This small molecule binds to this protein.
Small molecule (SMILES): Nc1ccn([C@@H]2O[C@H](CO[P](=O)(O)O[C@H]3[C@@H](O)[C@H](n4cnc5c(N)ncnc54)O[C@@H]3CO[P](=O)(O)O[C@H]3[C@@H](O)[C@H](n4cnc5c(=O)nc(N)[nH]c54)O[C@@H]3CO[P](=O)(O)O[C@H]3[C@@H](O)[C@H](n4cnc5c(N)ncnc54)O[C@@H]3COP(=O)(O)O)[C@@H](O[P](=O)(O)OC[C@H]3O[C@@H](n4cnc5c(N)ncnc54)[C@H](O)[C@@H]3O)[C@H]2O)c(=O)n1

Sequence of chain 1.E:
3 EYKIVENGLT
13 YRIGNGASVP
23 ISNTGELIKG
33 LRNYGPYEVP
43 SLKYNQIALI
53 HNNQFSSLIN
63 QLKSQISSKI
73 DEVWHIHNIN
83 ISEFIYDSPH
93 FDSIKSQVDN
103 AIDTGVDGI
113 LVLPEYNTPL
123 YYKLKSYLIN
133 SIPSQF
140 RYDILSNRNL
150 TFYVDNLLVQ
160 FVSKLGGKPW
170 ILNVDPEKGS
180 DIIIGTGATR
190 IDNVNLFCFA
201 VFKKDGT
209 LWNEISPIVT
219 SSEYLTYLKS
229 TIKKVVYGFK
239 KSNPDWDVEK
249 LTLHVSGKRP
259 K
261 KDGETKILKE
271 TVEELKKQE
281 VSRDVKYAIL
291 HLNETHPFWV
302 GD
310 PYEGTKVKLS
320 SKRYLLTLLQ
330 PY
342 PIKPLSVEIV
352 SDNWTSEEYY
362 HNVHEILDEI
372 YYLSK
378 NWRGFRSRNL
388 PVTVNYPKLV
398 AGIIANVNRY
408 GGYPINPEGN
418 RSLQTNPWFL

Binding-site contacts:
Ligand atom OP2 contacts residue LYS163 of chain 1.E at 3.1 Å (salt-bridge).
Ligand atom C2 contacts residue C4 of chain 1.B at 3.1 Å.
Ligand atom N6 contacts residue THR120 of chain 1.E at 2.9 Å (h-bond).
Ligand atom OP1 contacts residue MG1 of chain 1.G at 1.9 Å.
Ligand atom OP1 contacts residue LYS127 of chain 1.E at 3.1 Å (salt-bridge).
Ligand atom O5' contacts residue GLN137 of chain 1.E at 3.2 Å (h-bond).
Ligand atom OP2 contacts residue PHE138 of chain 1.E at 2.8 Å (h-bond).
Ligand atom N6 contacts residue U3 of chain 1.B at 3.0 Å (h-bond).
Ligand atom N2 contacts residue ASN155 of chain 1.E at 3.2 Å (h-bond).
Ligand atom N4 contacts residue G2 of chain 1.B at 3.3 Å (h-bond).
Ligand atom N1 contacts residue U3 of chain 1.B at 2.7 Å (h-bond).
Ligand atom OP2 contacts residue ARG380 of chain 1.E at 2.7 Å (salt-bridge).
Ligand atom N1 contacts residue C4 of chain 1.B at 3.1 Å (h-bond).
Ligand atom OP1 contacts residue LEU427 of chain 1.E at 3.3 Å (h-bond).
Ligand atom N6 contacts residue TYR118 of chain 1.E at 3.3 Å.
Ligand atom OP1 contacts residue TYR123 of chain 1.E at 2.6 Å (h-bond).
Ligand atom C5' contacts residue TYR152 of chain 1.E at 3.3 Å (hydrophobic).
Ligand atom N6 contacts residue G2 of chain 1.B at 3.1 Å.
Ligand atom OP3 contacts residue LEU427 of chain 1.E at 2.9 Å (h-bond).
Ligand atom O4' contacts residue TYR123 of chain 1.E at 3.0 Å.
Ligand atom N2 contacts residue C4 of chain 1.B at 2.9 Å (h-bond).
Ligand atom OP1 contacts residue ASN378 of chain 1.E at 3.3 Å (h-bond).
Ligand atom OP1 contacts residue ASN386 of chain 1.E at 2.8 Å (h-bond).
Ligand atom P contacts residue ARG380 of chain 1.E at 3.3 Å.
Ligand atom C6 contacts residue G2 of chain 1.B at 3.3 Å.
Ligand atom O6 contacts residue C4 of chain 1.B at 3.2 Å (h-bond).
Ligand atom OP1 contacts residue ARG385 of chain 1.E at 2.6 Å (salt-bridge).
Ligand atom OP3 contacts residue MG1 of chain 1.G at 2.0 Å.
Ligand atom OP3 contacts residue LYS163 of chain 1.E at 2.9 Å (salt-bridge).
Ligand atom OP3 contacts residue GLN159 of chain 1.E at 3.0 Å (h-bond).
Ligand atom O2 contacts residue U3 of chain 1.B at 3.0 Å (h-bond).
Ligand atom OP3 contacts residue GLN137 of chain 1.E at 3.0 Å (h-bond).
Ligand atom OP2 contacts residue ARG140 of chain 1.E at 3.0 Å (salt-bridge).
Ligand atom N1 contacts residue C4 of chain 1.B at 3.2 Å (h-bond).
Ligand atom N1 contacts residue ASN119 of chain 1.E at 3.1 Å (h-bond).
Ligand atom OP2 contacts residue TYR152 of chain 1.E at 2.3 Å (h-bond).
Ligand atom O5' contacts residue GLN159 of chain 1.E at 3.3 Å (h-bond).
Ligand atom O5' contacts residue PHE138 of chain 1.E at 3.2 Å.
Ligand atom OP1 contacts residue GLN159 of chain 1.E at 3.0 Å (h-bond).
Ligand atom O6 contacts residue ARG147 of chain 1.E at 2.9 Å (salt-bridge).